The small molecule below binds the protein below.
Small molecule (SMILES): O=[N+]([O-])/C=C1\NCCN1Cc1ccc(Cl)nc1

Sequence of chain 1.A:
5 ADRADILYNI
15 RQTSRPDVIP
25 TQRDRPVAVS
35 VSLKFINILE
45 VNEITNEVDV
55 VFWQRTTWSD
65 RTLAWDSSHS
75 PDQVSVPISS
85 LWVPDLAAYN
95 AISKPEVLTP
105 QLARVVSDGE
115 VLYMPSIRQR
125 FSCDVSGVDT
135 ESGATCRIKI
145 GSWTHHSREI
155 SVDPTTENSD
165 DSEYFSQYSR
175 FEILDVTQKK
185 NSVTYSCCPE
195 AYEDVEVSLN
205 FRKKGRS

Binding-site contacts:
Ligand atom C10 contacts residue TRP147 of chain 1.E at 3.7 Å (hydrophobic).
Ligand atom N3 contacts residue TYR189 of chain 1.E at 3.6 Å.
Ligand atom O2 contacts residue SER190 of chain 1.E at 3.4 Å (h-bond).
Ligand atom C9 contacts residue TRP147 of chain 1.E at 3.6 Å (hydrophobic).
Ligand atom CL contacts residue LEU116 of chain 1.A at 2.8 Å.
Ligand atom C4 contacts residue TRP147 of chain 1.E at 3.2 Å (hydrophobic).
Ligand atom N4 contacts residue MET118 of chain 1.A at 3.6 Å.
Ligand atom C3 contacts residue TRP147 of chain 1.E at 3.2 Å (hydrophobic).
Ligand atom CL contacts residue THR148 of chain 1.E at 3.9 Å.
Ligand atom N3 contacts residue TRP57 of chain 1.A at 3.4 Å.
Ligand atom C6 contacts residue LEU116 of chain 1.A at 3.6 Å (hydrophobic).
Ligand atom N1 contacts residue TRP147 of chain 1.E at 3.7 Å.
Ligand atom C2 contacts residue TRP147 of chain 1.E at 3.0 Å (hydrophobic).
Ligand atom N1 contacts residue MET118 of chain 1.A at 4.0 Å.
Ligand atom O2 contacts residue MET118 of chain 1.A at 3.7 Å.
Ligand atom C9 contacts residue TYR189 of chain 1.E at 4.0 Å (hydrophobic).
Ligand atom C8 contacts residue MET118 of chain 1.A at 3.7 Å (hydrophobic).
Ligand atom C1 contacts residue THR148 of chain 1.E at 3.6 Å.
Ligand atom C10 contacts residue TYR93 of chain 1.E at 3.3 Å (hydrophobic).
Ligand atom O1 contacts residue TYR189 of chain 1.E at 3.7 Å.
Ligand atom C9 contacts residue TYR93 of chain 1.E at 3.8 Å (hydrophobic).
Ligand atom CL contacts residue ARG108 of chain 1.A at 3.6 Å.
Ligand atom N4 contacts residue CYS191 of chain 1.E at 4.0 Å.
Ligand atom O1 contacts residue TRP57 of chain 1.A at 4.0 Å.
Ligand atom C5 contacts residue TYR196 of chain 1.E at 3.5 Å (hydrophobic).
Ligand atom O2 contacts residue TYR189 of chain 1.E at 3.5 Å.
Ligand atom N4 contacts residue TYR189 of chain 1.E at 3.3 Å.
Ligand atom C4 contacts residue TYR196 of chain 1.E at 3.6 Å (hydrophobic).
Ligand atom O2 contacts residue CYS191 of chain 1.E at 3.0 Å (h-bond).
Ligand atom C7 contacts residue MET118 of chain 1.A at 3.8 Å (hydrophobic).
Ligand atom C7 contacts residue TYR189 of chain 1.E at 3.7 Å (hydrophobic).
Ligand atom CL contacts residue MET118 of chain 1.A at 3.8 Å.
Ligand atom C8 contacts residue CYS191 of chain 1.E at 3.9 Å (hydrophobic).
Ligand atom C8 contacts residue TYR189 of chain 1.E at 3.5 Å (hydrophobic).
Ligand atom CL contacts residue TYR117 of chain 1.A at 3.9 Å.
Ligand atom C2 contacts residue THR148 of chain 1.E at 3.8 Å.
Ligand atom N1 contacts residue THR148 of chain 1.E at 3.2 Å.
Ligand atom O1 contacts residue MET118 of chain 1.A at 3.6 Å.
Ligand atom C9 contacts residue TRP57 of chain 1.A at 3.6 Å (hydrophobic).
Ligand atom N3 contacts residue MET118 of chain 1.A at 3.9 Å.

Sequence of chain 1.E:
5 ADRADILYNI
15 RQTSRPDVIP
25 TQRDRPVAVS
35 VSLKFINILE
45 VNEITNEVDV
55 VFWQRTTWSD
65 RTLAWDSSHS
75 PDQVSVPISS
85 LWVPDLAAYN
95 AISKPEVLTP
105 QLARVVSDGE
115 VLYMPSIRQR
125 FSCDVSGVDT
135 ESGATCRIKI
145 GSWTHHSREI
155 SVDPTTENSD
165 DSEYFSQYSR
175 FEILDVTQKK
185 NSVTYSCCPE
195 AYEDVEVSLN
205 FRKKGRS